Sequence of chain 1.H:
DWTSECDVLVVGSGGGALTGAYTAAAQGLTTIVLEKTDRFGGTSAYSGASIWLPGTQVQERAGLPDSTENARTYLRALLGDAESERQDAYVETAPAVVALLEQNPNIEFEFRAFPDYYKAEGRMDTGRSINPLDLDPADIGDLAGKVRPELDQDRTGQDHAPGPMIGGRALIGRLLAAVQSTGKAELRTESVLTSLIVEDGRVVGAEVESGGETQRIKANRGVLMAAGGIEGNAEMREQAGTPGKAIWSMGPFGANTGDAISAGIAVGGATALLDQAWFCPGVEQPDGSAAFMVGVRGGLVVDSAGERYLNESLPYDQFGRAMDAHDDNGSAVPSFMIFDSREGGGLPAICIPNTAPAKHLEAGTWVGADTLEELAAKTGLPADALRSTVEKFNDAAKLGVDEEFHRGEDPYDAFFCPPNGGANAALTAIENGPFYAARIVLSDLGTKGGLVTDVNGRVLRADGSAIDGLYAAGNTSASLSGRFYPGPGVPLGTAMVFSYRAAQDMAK

A small-molecule ligand and the protein it binds are described below.
Small molecule (SMILES): OC[C@H]1O[C@@](CO)(O[C@H]2O[C@H](CO)[C@@H](O)[C@H](O)[C@H]2O)[C@@H](O)[C@@H]1O

Sequence of chain 1.G:
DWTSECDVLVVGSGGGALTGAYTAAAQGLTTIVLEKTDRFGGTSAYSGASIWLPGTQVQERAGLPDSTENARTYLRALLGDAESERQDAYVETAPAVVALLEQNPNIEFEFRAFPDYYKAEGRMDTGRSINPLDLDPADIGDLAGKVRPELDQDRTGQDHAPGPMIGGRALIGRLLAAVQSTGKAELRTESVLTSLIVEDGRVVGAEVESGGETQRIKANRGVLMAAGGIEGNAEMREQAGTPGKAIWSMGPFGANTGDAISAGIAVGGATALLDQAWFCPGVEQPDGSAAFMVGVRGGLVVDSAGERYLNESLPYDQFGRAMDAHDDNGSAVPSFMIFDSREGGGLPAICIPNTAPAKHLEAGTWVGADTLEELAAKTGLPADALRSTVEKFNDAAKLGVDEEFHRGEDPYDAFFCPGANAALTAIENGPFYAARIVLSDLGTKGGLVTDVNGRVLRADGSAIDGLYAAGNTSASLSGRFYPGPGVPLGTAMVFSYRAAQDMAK

Binding-site contacts:
Ligand atom C6 contacts residue PG41 of chain 1.GB at 4.3 Å.
Ligand atom C6 contacts residue ARG134 of chain 1.H at 4.2 Å.
Ligand atom O5 contacts residue ARG134 of chain 1.H at 3.5 Å (salt-bridge).
Ligand atom C2 contacts residue ARG134 of chain 1.H at 4.0 Å.
Ligand atom C3 contacts residue ASP158 of chain 1.G at 3.6 Å.
Ligand atom O4 contacts residue ASP158 of chain 1.G at 4.3 Å.
Ligand atom C4 contacts residue ASP156 of chain 1.H at 3.5 Å.
Ligand atom C4 contacts residue ARG134 of chain 1.H at 4.2 Å.
Ligand atom O3 contacts residue PRO159 of chain 1.G at 4.4 Å.
Ligand atom O4 contacts residue PRO184 of chain 1.G at 3.3 Å (h-bond).
Ligand atom C4 contacts residue PRO186 of chain 1.G at 3.7 Å (hydrophobic).
Ligand atom C1 contacts residue ASP158 of chain 1.G at 3.5 Å.
Ligand atom C2 contacts residue ASP158 of chain 1.G at 4.2 Å.
Ligand atom O4 contacts residue PG41 of chain 1.GB at 3.4 Å (h-bond).
Ligand atom O6 contacts residue GLY185 of chain 1.G at 4.3 Å.
Ligand atom O6 contacts residue ASP156 of chain 1.H at 2.3 Å (salt-bridge).
Ligand atom C6 contacts residue PRO186 of chain 1.G at 3.8 Å (hydrophobic).
Ligand atom O4 contacts residue PRO186 of chain 1.G at 4.1 Å.
Ligand atom O4 contacts residue GLY185 of chain 1.G at 3.2 Å (h-bond).
Ligand atom C5 contacts residue ARG134 of chain 1.H at 4.2 Å.
Ligand atom C5 contacts residue ASP156 of chain 1.H at 4.2 Å.
Ligand atom C4 contacts residue GLY185 of chain 1.G at 3.9 Å.
Ligand atom C5 contacts residue PRO184 of chain 1.G at 4.4 Å (hydrophobic).
Ligand atom O6 contacts residue PRO184 of chain 1.G at 4.4 Å.
Ligand atom C6 contacts residue PG41 of chain 1.FB at 3.5 Å.
Ligand atom O3 contacts residue ASP158 of chain 1.G at 3.5 Å.
Ligand atom C5 contacts residue PRO186 of chain 1.G at 3.9 Å (hydrophobic).
Ligand atom C6 contacts residue ASP156 of chain 1.H at 3.4 Å.
Ligand atom O1 contacts residue ASP158 of chain 1.G at 3.0 Å (salt-bridge).
Ligand atom C1 contacts residue ARG134 of chain 1.H at 4.1 Å.
Ligand atom O4 contacts residue PRO186 of chain 1.G at 3.6 Å (h-bond).
Ligand atom O4 contacts residue PRO159 of chain 1.G at 3.9 Å.
Ligand atom C4 contacts residue PRO184 of chain 1.G at 4.1 Å (hydrophobic).
Ligand atom O6 contacts residue ARG134 of chain 1.H at 3.4 Å (salt-bridge).
Ligand atom C6 contacts residue ILE188 of chain 1.H at 3.9 Å (hydrophobic).
Ligand atom O3 contacts residue PRO186 of chain 1.G at 3.6 Å.
Ligand atom O4 contacts residue ASP156 of chain 1.H at 2.6 Å (salt-bridge).
Ligand atom O6 contacts residue PRO186 of chain 1.G at 4.4 Å.
Ligand atom O6 contacts residue ILE188 of chain 1.H at 3.7 Å.
Ligand atom C6 contacts residue PRO184 of chain 1.G at 3.7 Å (hydrophobic).